Binding-site contacts:
Ligand atom O7 contacts residue GLN82 of chain 1.B at 2.7 Å (h-bond).
Ligand atom C7 contacts residue ASN131 of chain 1.B at 2.6 Å.
Ligand atom C8 contacts residue LYS86 of chain 1.B at 3.8 Å.
Ligand atom O6 contacts residue GLU127 of chain 1.B at 3.6 Å.
Ligand atom C4 contacts residue ASN131 of chain 1.B at 4.2 Å.
Ligand atom C6 contacts residue GLU179 of chain 1.B at 4.3 Å.
Ligand atom C2 contacts residue ASN131 of chain 1.B at 2.4 Å.
Ligand atom C3 contacts residue GLU127 of chain 1.B at 4.3 Å.
Ligand atom C1 contacts residue GLU127 of chain 1.B at 3.9 Å.
Ligand atom C7 contacts residue GLU127 of chain 1.B at 4.2 Å.
Ligand atom C7 contacts residue GLN82 of chain 1.B at 3.4 Å.
Ligand atom C8 contacts residue GLN82 of chain 1.B at 3.5 Å.
Ligand atom C6 contacts residue GLU127 of chain 1.B at 4.3 Å.
Ligand atom C3 contacts residue ASN131 of chain 1.B at 3.8 Å.
Ligand atom C6 contacts residue ARG130 of chain 1.B at 4.5 Å.
Ligand atom O5 contacts residue ARG130 of chain 1.B at 4.0 Å.
Ligand atom O5 contacts residue GLU127 of chain 1.B at 3.8 Å.
Ligand atom C8 contacts residue ASN131 of chain 1.B at 3.5 Å.
Ligand atom C1 contacts residue ASN131 of chain 1.B at 1.4 Å.
Ligand atom O6 contacts residue GLU179 of chain 1.B at 3.1 Å (salt-bridge).
Ligand atom N2 contacts residue ASN131 of chain 1.B at 2.8 Å (h-bond).
Ligand atom O6 contacts residue ARG130 of chain 1.B at 4.1 Å.
Ligand atom O5 contacts residue ASN131 of chain 1.B at 2.4 Å (h-bond).
Ligand atom O7 contacts residue ASN131 of chain 1.B at 2.5 Å (h-bond).
Ligand atom C5 contacts residue GLU127 of chain 1.B at 3.6 Å.
Ligand atom C8 contacts residue ILE85 of chain 1.B at 3.9 Å (hydrophobic).
Ligand atom O7 contacts residue GLU127 of chain 1.B at 3.0 Å (salt-bridge).
Ligand atom C5 contacts residue ASN131 of chain 1.B at 3.7 Å.

Sequence of chain 1.B:
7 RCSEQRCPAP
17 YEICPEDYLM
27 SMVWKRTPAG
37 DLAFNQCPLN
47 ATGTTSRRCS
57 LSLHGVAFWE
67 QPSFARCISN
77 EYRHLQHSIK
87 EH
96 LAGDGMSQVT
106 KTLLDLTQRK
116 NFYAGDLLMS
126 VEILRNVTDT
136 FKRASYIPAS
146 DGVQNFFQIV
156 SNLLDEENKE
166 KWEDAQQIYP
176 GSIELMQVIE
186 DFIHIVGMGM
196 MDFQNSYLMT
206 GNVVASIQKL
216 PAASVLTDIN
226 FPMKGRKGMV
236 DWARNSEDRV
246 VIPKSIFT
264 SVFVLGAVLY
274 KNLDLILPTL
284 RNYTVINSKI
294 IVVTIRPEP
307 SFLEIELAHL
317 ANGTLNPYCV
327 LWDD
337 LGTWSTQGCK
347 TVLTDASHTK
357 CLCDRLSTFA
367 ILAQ

The small molecule below binds the protein below.
Small molecule (SMILES): CC(=O)N[C@@H]1[C@@H](O)[C@H](O)[C@@H](CO)O[C@H]1O